Sequence of chain 1.A:
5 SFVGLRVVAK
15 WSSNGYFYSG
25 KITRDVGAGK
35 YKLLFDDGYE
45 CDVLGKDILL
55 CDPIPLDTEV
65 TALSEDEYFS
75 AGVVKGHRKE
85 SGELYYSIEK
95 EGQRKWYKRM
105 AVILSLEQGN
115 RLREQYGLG

Binding-site contacts:
Ligand atom CA contacts residue ASN18 of chain 1.A at 4.4 Å.
Ligand atom NZ contacts residue ASP41 of chain 1.A at 2.8 Å (salt-bridge).
Ligand atom NZ contacts residue TYR43 of chain 1.A at 4.1 Å.
Ligand atom CG contacts residue ASN18 of chain 1.A at 3.5 Å.
Ligand atom CD contacts residue TYR20 of chain 1.A at 4.1 Å (hydrophobic).
Ligand atom NH2 contacts residue TYR20 of chain 1.A at 3.6 Å.
Ligand atom NH1 contacts residue ILE107 of chain 1.A at 4.3 Å.
Ligand atom NH2 contacts residue PHE73 of chain 1.A at 3.1 Å.
Ligand atom CD contacts residue ASP41 of chain 1.A at 4.2 Å.
Ligand atom NH1 contacts residue ASN18 of chain 1.A at 4.0 Å.
Ligand atom CZ contacts residue PHE73 of chain 1.A at 4.4 Å (hydrophobic).
Ligand atom CD contacts residue ASN18 of chain 1.A at 3.1 Å.
Ligand atom CH1 contacts residue PHE39 of chain 1.A at 4.5 Å (hydrophobic).
Ligand atom CE contacts residue ASP41 of chain 1.A at 3.2 Å.
Ligand atom N contacts residue TYR22 of chain 1.A at 4.4 Å.
Ligand atom CH2 contacts residue TYR22 of chain 1.A at 3.3 Å (hydrophobic).
Ligand atom CB contacts residue TYR43 of chain 1.A at 4.2 Å (hydrophobic).
Ligand atom NH1 contacts residue TYR22 of chain 1.A at 3.7 Å.
Ligand atom CB contacts residue ASN18 of chain 1.A at 3.1 Å.
Ligand atom NH1 contacts residue TYR20 of chain 1.A at 4.0 Å.
Ligand atom CZ contacts residue TYR20 of chain 1.A at 3.7 Å (hydrophobic).
Ligand atom CD contacts residue TYR43 of chain 1.A at 4.1 Å (hydrophobic).
Ligand atom NE contacts residue TYR20 of chain 1.A at 3.7 Å.
Ligand atom CH2 contacts residue ASP41 of chain 1.A at 3.7 Å.
Ligand atom CH2 contacts residue TRP15 of chain 1.A at 4.4 Å (hydrophobic).
Ligand atom CH1 contacts residue TYR43 of chain 1.A at 3.7 Å (hydrophobic).
Ligand atom CH1 contacts residue TRP15 of chain 1.A at 3.7 Å (hydrophobic).
Ligand atom NE contacts residue ASN18 of chain 1.A at 4.3 Å.
Ligand atom CG contacts residue ASP41 of chain 1.A at 4.2 Å.
Ligand atom CE contacts residue TYR43 of chain 1.A at 3.5 Å (hydrophobic).
Ligand atom CH1 contacts residue ASP41 of chain 1.A at 3.5 Å.

This small molecule binds to this protein.
Small molecule (SMILES): C[C@H](CCCCN(C)C)NC(=O)[C@@H](N)CCCN=C(N)N